Sequence of chain 1.A:
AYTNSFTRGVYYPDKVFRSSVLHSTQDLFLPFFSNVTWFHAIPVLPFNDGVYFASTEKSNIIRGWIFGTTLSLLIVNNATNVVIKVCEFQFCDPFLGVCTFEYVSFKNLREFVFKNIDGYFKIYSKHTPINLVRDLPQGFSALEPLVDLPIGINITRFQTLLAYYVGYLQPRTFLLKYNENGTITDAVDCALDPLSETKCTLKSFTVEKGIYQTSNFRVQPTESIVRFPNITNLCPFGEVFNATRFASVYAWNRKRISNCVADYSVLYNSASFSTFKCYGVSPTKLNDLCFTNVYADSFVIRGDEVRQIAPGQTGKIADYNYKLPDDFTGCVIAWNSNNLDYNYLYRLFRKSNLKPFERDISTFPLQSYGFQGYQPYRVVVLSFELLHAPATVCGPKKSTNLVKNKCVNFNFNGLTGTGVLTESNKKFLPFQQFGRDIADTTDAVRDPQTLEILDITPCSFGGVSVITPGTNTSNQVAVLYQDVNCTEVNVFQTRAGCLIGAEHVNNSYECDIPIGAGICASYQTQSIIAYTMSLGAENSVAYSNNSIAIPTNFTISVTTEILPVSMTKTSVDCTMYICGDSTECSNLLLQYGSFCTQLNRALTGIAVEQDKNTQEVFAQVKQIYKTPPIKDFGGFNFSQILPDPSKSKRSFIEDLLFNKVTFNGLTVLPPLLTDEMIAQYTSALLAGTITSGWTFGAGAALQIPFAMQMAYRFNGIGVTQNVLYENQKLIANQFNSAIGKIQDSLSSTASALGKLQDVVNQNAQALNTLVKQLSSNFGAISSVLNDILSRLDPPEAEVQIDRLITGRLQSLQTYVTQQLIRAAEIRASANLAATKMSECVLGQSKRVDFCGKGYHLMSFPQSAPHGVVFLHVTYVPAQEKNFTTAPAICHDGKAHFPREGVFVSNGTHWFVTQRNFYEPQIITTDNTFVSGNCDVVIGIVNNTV

Binding-site contacts:
Ligand atom C7 contacts residue ASN1153 of chain 1.A at 3.2 Å.
Ligand atom C8 contacts residue VAL1152 of chain 1.A at 4.0 Å (hydrophobic).
Ligand atom C1 contacts residue ASN1153 of chain 1.A at 1.5 Å.
Ligand atom C8 contacts residue ILE1151 of chain 1.A at 3.4 Å (hydrophobic).
Ligand atom N2 contacts residue ASN1153 of chain 1.A at 2.9 Å (h-bond).
Ligand atom O5 contacts residue ASN1153 of chain 1.A at 2.4 Å (h-bond).
Ligand atom C2 contacts residue ASN1153 of chain 1.A at 2.5 Å.
Ligand atom C5 contacts residue ASN1153 of chain 1.A at 3.7 Å.
Ligand atom C8 contacts residue ASN1153 of chain 1.A at 3.6 Å.
Ligand atom O7 contacts residue ASN1153 of chain 1.A at 3.4 Å (h-bond).
Ligand atom C3 contacts residue ASN1153 of chain 1.A at 3.9 Å.
Ligand atom C4 contacts residue ASN1153 of chain 1.A at 4.3 Å.

A small-molecule ligand and the protein it binds are described below.
Small molecule (SMILES): CC(=O)N[C@@H]1[C@@H](O)[C@H](O)[C@@H](CO)O[C@H]1O